Sequence of chain 5.F:
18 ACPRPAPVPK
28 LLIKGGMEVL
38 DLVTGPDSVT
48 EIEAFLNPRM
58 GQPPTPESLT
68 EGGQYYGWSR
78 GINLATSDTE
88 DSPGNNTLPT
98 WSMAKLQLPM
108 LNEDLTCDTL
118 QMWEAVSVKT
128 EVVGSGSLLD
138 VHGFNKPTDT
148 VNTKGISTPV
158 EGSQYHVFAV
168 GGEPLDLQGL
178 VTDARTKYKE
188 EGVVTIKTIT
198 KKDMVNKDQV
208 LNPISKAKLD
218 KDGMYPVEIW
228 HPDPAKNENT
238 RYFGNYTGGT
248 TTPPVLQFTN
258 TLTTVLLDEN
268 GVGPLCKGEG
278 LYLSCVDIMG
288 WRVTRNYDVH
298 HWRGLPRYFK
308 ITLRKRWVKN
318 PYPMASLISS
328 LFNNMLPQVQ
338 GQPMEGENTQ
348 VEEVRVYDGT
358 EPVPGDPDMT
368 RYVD

This small molecule binds to this protein.
Small molecule (SMILES): CC(=O)N[C@@H]1[C@@H](O[C@@H]2O[C@H](CO)[C@H](O)[C@H](O[C@]3(C(=O)O)C[C@H](O)[C@@H](NC(C)=O)[C@H]([C@H](O)[C@H](O)CO)O3)[C@H]2O)[C@H](O)[C@@H](CO[C@]2(C(=O)O)C[C@H](O)[C@@H](NC(C)=O)[C@H]([C@H](O)[C@H](O)CO)O2)O[C@H]1O

Binding-site contacts:
Ligand atom C1 contacts residue ARG77 of chain 5.F at 3.1 Å.
Ligand atom C3 contacts residue VAL296 of chain 5.F at 3.7 Å (hydrophobic).
Ligand atom O6 contacts residue ASN93 of chain 5.F at 3.0 Å (h-bond).
Ligand atom C3 contacts residue HIS298 of chain 5.F at 4.1 Å.
Ligand atom C8 contacts residue ARG77 of chain 5.F at 4.1 Å.
Ligand atom C4 contacts residue HIS298 of chain 5.F at 4.0 Å.
Ligand atom O8 contacts residue GLU87 of chain 5.F at 3.9 Å.
Ligand atom O1A contacts residue SER89 of chain 5.F at 4.1 Å.
Ligand atom O8 contacts residue TYR72 of chain 5.F at 3.9 Å.
Ligand atom C3 contacts residue ARG77 of chain 5.F at 4.1 Å.
Ligand atom C6 contacts residue ARG77 of chain 5.F at 4.3 Å.
Ligand atom O4 contacts residue HIS298 of chain 5.F at 3.0 Å (h-bond).
Ligand atom O1B contacts residue ARG77 of chain 5.F at 2.5 Å (salt-bridge).
Ligand atom O3 contacts residue VAL296 of chain 5.F at 4.3 Å.
Ligand atom C3 contacts residue GLY78 of chain 5.F at 3.9 Å.
Ligand atom C10 contacts residue TYR72 of chain 5.F at 4.1 Å (hydrophobic).
Ligand atom O1A contacts residue GLY78 of chain 5.F at 3.7 Å.
Ligand atom C3 contacts residue GLY78 of chain 5.F at 4.1 Å.
Ligand atom C4 contacts residue GLY78 of chain 5.F at 3.4 Å.
Ligand atom O1A contacts residue TYR72 of chain 5.F at 3.1 Å.
Ligand atom C1 contacts residue SER89 of chain 5.F at 4.2 Å.
Ligand atom O4 contacts residue GLY78 of chain 5.F at 3.2 Å.
Ligand atom C1 contacts residue GLY78 of chain 5.F at 4.1 Å.
Ligand atom O4 contacts residue TYR72 of chain 5.F at 3.8 Å.
Ligand atom C2 contacts residue GLY78 of chain 5.F at 4.1 Å.
Ligand atom O3 contacts residue GLY78 of chain 5.F at 3.6 Å.
Ligand atom O1A contacts residue ARG77 of chain 5.F at 3.0 Å (salt-bridge).
Ligand atom O4 contacts residue ILE79 of chain 5.F at 3.6 Å (h-bond).
Ligand atom O1B contacts residue SER89 of chain 5.F at 3.5 Å (h-bond).
Ligand atom C4 contacts residue TYR72 of chain 5.F at 3.4 Å (hydrophobic).
Ligand atom O8 contacts residue ARG77 of chain 5.F at 3.1 Å (salt-bridge).
Ligand atom C5 contacts residue TYR72 of chain 5.F at 3.5 Å (hydrophobic).
Ligand atom C6 contacts residue TYR72 of chain 5.F at 3.8 Å (hydrophobic).
Ligand atom C5 contacts residue ASN93 of chain 5.F at 4.1 Å.
Ligand atom O4 contacts residue ASN80 of chain 5.F at 4.0 Å.
Ligand atom C1 contacts residue TYR72 of chain 5.F at 4.0 Å (hydrophobic).
Ligand atom N5 contacts residue TYR72 of chain 5.F at 3.0 Å (h-bond).
Ligand atom C6 contacts residue ASN93 of chain 5.F at 3.1 Å.
Ligand atom O4 contacts residue THR291 of chain 5.F at 3.4 Å.
Ligand atom O1B contacts residue TYR72 of chain 5.F at 4.4 Å.